Sequence of chain 50.A:
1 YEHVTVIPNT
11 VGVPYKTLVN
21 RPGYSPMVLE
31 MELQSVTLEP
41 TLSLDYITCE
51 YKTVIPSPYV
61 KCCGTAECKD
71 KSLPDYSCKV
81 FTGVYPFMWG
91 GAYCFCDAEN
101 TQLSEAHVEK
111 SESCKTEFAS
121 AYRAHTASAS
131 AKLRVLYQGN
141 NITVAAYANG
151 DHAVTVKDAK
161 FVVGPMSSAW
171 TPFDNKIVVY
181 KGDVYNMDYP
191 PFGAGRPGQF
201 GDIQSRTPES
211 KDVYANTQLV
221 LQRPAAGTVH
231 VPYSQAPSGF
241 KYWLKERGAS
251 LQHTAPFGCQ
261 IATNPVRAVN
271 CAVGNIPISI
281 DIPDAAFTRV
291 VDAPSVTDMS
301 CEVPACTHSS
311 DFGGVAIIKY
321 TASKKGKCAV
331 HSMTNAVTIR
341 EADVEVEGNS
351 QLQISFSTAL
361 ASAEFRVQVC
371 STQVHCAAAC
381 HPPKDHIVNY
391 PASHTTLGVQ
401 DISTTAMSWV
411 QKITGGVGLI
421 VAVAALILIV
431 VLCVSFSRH

Binding-site contacts:
Ligand atom C2 contacts residue ASN259 of chain 50.B at 2.4 Å.
Ligand atom O7 contacts residue ASN259 of chain 50.B at 3.0 Å (h-bond).
Ligand atom O6 contacts residue LYS115 of chain 50.A at 4.4 Å.
Ligand atom C6 contacts residue PHE118 of chain 50.A at 4.4 Å (hydrophobic).
Ligand atom C1 contacts residue THR116 of chain 50.A at 3.3 Å.
Ligand atom C3 contacts residue ASN259 of chain 50.B at 3.8 Å.
Ligand atom C1 contacts residue ASN259 of chain 50.B at 1.4 Å.
Ligand atom O5 contacts residue THR116 of chain 50.A at 2.6 Å (h-bond).
Ligand atom C5 contacts residue ASN259 of chain 50.B at 3.7 Å.
Ligand atom C6 contacts residue LYS115 of chain 50.A at 3.9 Å.
Ligand atom O6 contacts residue PHE118 of chain 50.A at 3.9 Å.
Ligand atom C6 contacts residue THR116 of chain 50.A at 3.5 Å.
Ligand atom C7 contacts residue ASN259 of chain 50.B at 3.1 Å.
Ligand atom C5 contacts residue THR116 of chain 50.A at 3.5 Å.
Ligand atom O5 contacts residue ASN259 of chain 50.B at 2.4 Å (h-bond).
Ligand atom C8 contacts residue ASN259 of chain 50.B at 4.1 Å.
Ligand atom C4 contacts residue ASN259 of chain 50.B at 4.2 Å.
Ligand atom N2 contacts residue ASN259 of chain 50.B at 2.9 Å (h-bond).

A protein and the small-molecule ligand that binds it are described below.
Small molecule (SMILES): CC(=O)N[C@@H]1[C@@H](O)[C@H](O)[C@@H](CO)O[C@H]1O

Sequence of chain 50.B:
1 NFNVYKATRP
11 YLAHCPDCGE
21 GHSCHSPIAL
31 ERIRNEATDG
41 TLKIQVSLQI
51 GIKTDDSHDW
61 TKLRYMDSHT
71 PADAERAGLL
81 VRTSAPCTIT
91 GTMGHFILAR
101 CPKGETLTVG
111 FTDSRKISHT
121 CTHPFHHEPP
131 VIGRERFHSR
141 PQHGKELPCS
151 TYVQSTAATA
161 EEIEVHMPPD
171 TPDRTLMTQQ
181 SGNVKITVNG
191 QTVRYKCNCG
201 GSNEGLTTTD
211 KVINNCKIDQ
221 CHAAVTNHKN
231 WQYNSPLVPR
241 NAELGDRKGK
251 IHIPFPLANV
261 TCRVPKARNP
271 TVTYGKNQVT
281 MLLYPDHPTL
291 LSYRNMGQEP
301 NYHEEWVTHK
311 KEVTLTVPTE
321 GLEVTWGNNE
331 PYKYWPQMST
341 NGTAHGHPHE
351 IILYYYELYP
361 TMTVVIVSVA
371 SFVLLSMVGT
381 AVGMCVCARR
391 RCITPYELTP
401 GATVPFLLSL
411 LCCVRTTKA